This small molecule binds to this protein.
Small molecule (SMILES): CC(=O)N[C@@H]1[C@@H](O)[C@H](O)[C@@H](CO)O[C@H]1O

Binding-site contacts:
Ligand atom O6 contacts residue GLY48 of chain 1.I at 4.4 Å.
Ligand atom C8 contacts residue ASP276 of chain 1.I at 3.3 Å.
Ligand atom N2 contacts residue ASN278 of chain 1.I at 3.0 Å (h-bond).
Ligand atom C7 contacts residue ASN278 of chain 1.I at 3.0 Å.
Ligand atom N2 contacts residue ASP276 of chain 1.I at 3.9 Å.
Ligand atom C2 contacts residue ASN278 of chain 1.I at 2.7 Å.
Ligand atom C7 contacts residue ASP276 of chain 1.I at 4.1 Å.
Ligand atom N2 contacts residue LYS45 of chain 1.I at 4.4 Å.
Ligand atom C5 contacts residue ASN278 of chain 1.I at 3.6 Å.
Ligand atom C1 contacts residue GLY48 of chain 1.I at 4.3 Å.
Ligand atom C3 contacts residue ASN278 of chain 1.I at 3.9 Å.
Ligand atom C8 contacts residue CYS277 of chain 1.I at 3.9 Å (hydrophobic).
Ligand atom C4 contacts residue ASN278 of chain 1.I at 4.3 Å.
Ligand atom O5 contacts residue GLY48 of chain 1.I at 4.0 Å.
Ligand atom C5 contacts residue GLY48 of chain 1.I at 4.2 Å.
Ligand atom O5 contacts residue ASN278 of chain 1.I at 2.4 Å (h-bond).
Ligand atom C8 contacts residue ASN278 of chain 1.I at 4.0 Å.
Ligand atom C1 contacts residue ASN278 of chain 1.I at 1.4 Å.
Ligand atom O7 contacts residue ASN278 of chain 1.I at 2.9 Å (h-bond).
Ligand atom C1 contacts residue LYS45 of chain 1.I at 4.3 Å.

Sequence of chain 1.I:
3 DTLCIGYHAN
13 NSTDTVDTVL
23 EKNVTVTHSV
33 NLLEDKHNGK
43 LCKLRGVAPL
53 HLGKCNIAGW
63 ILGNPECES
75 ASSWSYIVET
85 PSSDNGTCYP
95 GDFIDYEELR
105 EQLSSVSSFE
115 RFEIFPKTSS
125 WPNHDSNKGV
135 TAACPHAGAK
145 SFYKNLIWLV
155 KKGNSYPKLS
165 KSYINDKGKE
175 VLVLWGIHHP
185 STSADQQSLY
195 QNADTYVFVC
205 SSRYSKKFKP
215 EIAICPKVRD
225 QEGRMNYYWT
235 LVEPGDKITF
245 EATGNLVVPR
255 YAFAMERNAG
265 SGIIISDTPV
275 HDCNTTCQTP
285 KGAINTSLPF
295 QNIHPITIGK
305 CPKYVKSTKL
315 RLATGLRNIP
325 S